The small molecule below binds the protein below.
Small molecule (SMILES): CC(=O)N[C@@H]1[C@@H](O)[C@H](O)[C@@H](CO)O[C@H]1O

Binding-site contacts:
Ligand atom C7 contacts residue ASN86 of chain 1.B at 3.6 Å.
Ligand atom C4 contacts residue ASN86 of chain 1.B at 4.3 Å.
Ligand atom C5 contacts residue GLN64 of chain 1.B at 4.1 Å.
Ligand atom C2 contacts residue ASN86 of chain 1.B at 2.5 Å.
Ligand atom C5 contacts residue ASN86 of chain 1.B at 3.7 Å.
Ligand atom N2 contacts residue GLN64 of chain 1.B at 3.1 Å (h-bond).
Ligand atom C3 contacts residue ASN86 of chain 1.B at 3.8 Å.
Ligand atom C1 contacts residue GLN64 of chain 1.B at 3.3 Å.
Ligand atom O7 contacts residue HIS178 of chain 1.B at 3.6 Å (h-bond).
Ligand atom C3 contacts residue GLN64 of chain 1.B at 3.9 Å.
Ligand atom C7 contacts residue GLN64 of chain 1.B at 4.1 Å.
Ligand atom O7 contacts residue ASN86 of chain 1.B at 3.9 Å.
Ligand atom O5 contacts residue ASN86 of chain 1.B at 2.4 Å (h-bond).
Ligand atom C1 contacts residue ASN86 of chain 1.B at 1.4 Å.
Ligand atom C8 contacts residue GLN84 of chain 1.B at 3.4 Å.
Ligand atom O5 contacts residue GLN64 of chain 1.B at 4.2 Å.
Ligand atom C2 contacts residue GLN64 of chain 1.B at 3.7 Å.
Ligand atom C7 contacts residue GLN84 of chain 1.B at 4.1 Å.
Ligand atom C8 contacts residue GLN64 of chain 1.B at 4.2 Å.
Ligand atom N2 contacts residue GLN84 of chain 1.B at 3.9 Å.
Ligand atom O5 contacts residue VAL90 of chain 1.B at 4.1 Å.
Ligand atom N2 contacts residue ASN86 of chain 1.B at 2.9 Å (h-bond).

Sequence of chain 1.B:
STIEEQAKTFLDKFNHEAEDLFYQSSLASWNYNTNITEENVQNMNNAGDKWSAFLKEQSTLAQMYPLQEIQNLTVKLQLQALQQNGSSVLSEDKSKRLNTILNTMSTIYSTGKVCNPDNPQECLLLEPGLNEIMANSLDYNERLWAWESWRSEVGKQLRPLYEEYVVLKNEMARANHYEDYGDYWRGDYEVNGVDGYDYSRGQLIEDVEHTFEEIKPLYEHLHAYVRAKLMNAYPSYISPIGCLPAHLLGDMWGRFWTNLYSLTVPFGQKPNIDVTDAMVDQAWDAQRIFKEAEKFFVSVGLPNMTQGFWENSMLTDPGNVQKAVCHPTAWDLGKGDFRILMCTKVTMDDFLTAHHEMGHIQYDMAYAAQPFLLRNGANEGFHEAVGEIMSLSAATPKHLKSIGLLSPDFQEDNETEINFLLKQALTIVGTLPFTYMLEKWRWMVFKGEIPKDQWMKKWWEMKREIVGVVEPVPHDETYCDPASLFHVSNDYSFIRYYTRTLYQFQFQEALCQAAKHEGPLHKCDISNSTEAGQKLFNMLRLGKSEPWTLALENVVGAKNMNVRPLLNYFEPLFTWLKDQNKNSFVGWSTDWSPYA